A protein and the small-molecule ligand that binds it are described below.
Small molecule (SMILES): C[C@H](CCCC(C)(C)O)[C@H]1CC[C@@H]2/C(=C\C=C3C[C@@H](O)C[C@H](O)C3)CCC[C@@]21C

Sequence of chain 1.A:
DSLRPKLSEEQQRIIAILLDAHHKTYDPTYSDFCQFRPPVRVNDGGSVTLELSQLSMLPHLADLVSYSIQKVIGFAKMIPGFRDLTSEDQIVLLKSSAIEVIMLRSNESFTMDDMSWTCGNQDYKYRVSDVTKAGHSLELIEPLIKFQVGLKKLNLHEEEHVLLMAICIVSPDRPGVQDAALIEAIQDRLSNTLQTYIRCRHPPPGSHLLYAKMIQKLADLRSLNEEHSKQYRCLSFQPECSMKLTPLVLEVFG

Binding-site contacts:
Ligand atom C14 contacts residue HIS141 of chain 1.A at 3.9 Å.
Ligand atom C19 contacts residue TRP122 of chain 1.A at 3.9 Å (hydrophobic).
Ligand atom C2 contacts residue TYR131 of chain 1.A at 3.9 Å (hydrophobic).
Ligand atom O28 contacts residue TYR30 of chain 1.A at 2.9 Å (h-bond).
Ligand atom C1 contacts residue VAL136 of chain 1.A at 3.9 Å (hydrophobic).
Ligand atom C18 contacts residue HIS141 of chain 1.A at 3.3 Å.
Ligand atom O27 contacts residue SER73 of chain 1.A at 3.1 Å (h-bond).
Ligand atom C23 contacts residue TYR30 of chain 1.A at 3.8 Å (hydrophobic).
Ligand atom C19 contacts residue SER111 of chain 1.A at 3.9 Å.
Ligand atom O28 contacts residue SER114 of chain 1.A at 2.7 Å (h-bond).
Ligand atom C25 contacts residue ARG110 of chain 1.A at 3.9 Å.
Ligand atom C14 contacts residue ILE104 of chain 1.A at 3.9 Å (hydrophobic).
Ligand atom C25 contacts residue SER73 of chain 1.A at 3.9 Å.
Ligand atom C12 contacts residue LEU145 of chain 1.A at 3.8 Å (hydrophobic).
Ligand atom C2 contacts residue TRP122 of chain 1.A at 3.3 Å (hydrophobic).
Ligand atom C20 contacts residue SER111 of chain 1.A at 3.4 Å.
Ligand atom O28 contacts residue SER111 of chain 1.A at 3.4 Å.
Ligand atom C24 contacts residue TYR30 of chain 1.A at 3.9 Å (hydrophobic).
Ligand atom C18 contacts residue LEU240 of chain 1.A at 3.7 Å (hydrophobic).
Ligand atom C15 contacts residue HIS141 of chain 1.A at 3.5 Å.
Ligand atom C23 contacts residue CYS124 of chain 1.A at 3.8 Å (hydrophobic).
Ligand atom C26 contacts residue ILE107 of chain 1.A at 3.9 Å (hydrophobic).
Ligand atom O27 contacts residue ARG110 of chain 1.A at 2.9 Å (salt-bridge).
Ligand atom C1 contacts residue TYR131 of chain 1.A at 3.9 Å (hydrophobic).
Ligand atom C22 contacts residue CYS124 of chain 1.A at 3.8 Å (hydrophobic).
Ligand atom C23 contacts residue SER114 of chain 1.A at 3.4 Å.
Ligand atom O29 contacts residue HIS233 of chain 1.A at 2.8 Å (h-bond).
Ligand atom C14 contacts residue HIS233 of chain 1.A at 3.7 Å.
Ligand atom C10 contacts residue VAL70 of chain 1.A at 3.8 Å (hydrophobic).
Ligand atom C13 contacts residue ILE104 of chain 1.A at 3.9 Å (hydrophobic).
Ligand atom C26 contacts residue SER73 of chain 1.A at 3.5 Å.
Ligand atom C16 contacts residue HIS233 of chain 1.A at 3.9 Å.
Ligand atom C22 contacts residue SER114 of chain 1.A at 3.8 Å.
Ligand atom C6 contacts residue VAL136 of chain 1.A at 3.7 Å (hydrophobic).
Ligand atom C7 contacts residue SER111 of chain 1.A at 3.9 Å.
Ligand atom C13 contacts residue VAL70 of chain 1.A at 3.7 Å (hydrophobic).
Ligand atom C21 contacts residue SER111 of chain 1.A at 3.7 Å.
Ligand atom O29 contacts residue HIS141 of chain 1.A at 2.6 Å (h-bond).
Ligand atom C16 contacts residue HIS141 of chain 1.A at 3.3 Å.
Ligand atom C18 contacts residue LEU63 of chain 1.A at 3.5 Å (hydrophobic).